Binding-site contacts:
Ligand atom O05 contacts residue ALA9 of chain 1.A at 2.9 Å (h-bond).
Ligand atom C04 contacts residue PRO168 of chain 1.A at 4.1 Å (hydrophobic).
Ligand atom C03 contacts residue TRP167 of chain 1.A at 4.4 Å (hydrophobic).
Ligand atom O05 contacts residue TRP167 of chain 1.A at 3.1 Å (h-bond).
Ligand atom O05 contacts residue GLN8 of chain 1.A at 3.6 Å.
Ligand atom O05 contacts residue GLN7 of chain 1.A at 4.3 Å.
Ligand atom O05 contacts residue PRO168 of chain 1.A at 4.0 Å.
Ligand atom C04 contacts residue TRP167 of chain 1.A at 3.2 Å (hydrophobic).
Ligand atom C02 contacts residue PRO168 of chain 1.A at 4.5 Å (hydrophobic).
Ligand atom O08 contacts residue PRO168 of chain 1.A at 4.3 Å.
Ligand atom C03 contacts residue PRO168 of chain 1.A at 4.5 Å (hydrophobic).
Ligand atom C04 contacts residue ALA9 of chain 1.A at 3.5 Å (hydrophobic).

The small molecule below binds the protein below.
Small molecule (SMILES): CC(CCO)CCO

Sequence of chain 1.A:
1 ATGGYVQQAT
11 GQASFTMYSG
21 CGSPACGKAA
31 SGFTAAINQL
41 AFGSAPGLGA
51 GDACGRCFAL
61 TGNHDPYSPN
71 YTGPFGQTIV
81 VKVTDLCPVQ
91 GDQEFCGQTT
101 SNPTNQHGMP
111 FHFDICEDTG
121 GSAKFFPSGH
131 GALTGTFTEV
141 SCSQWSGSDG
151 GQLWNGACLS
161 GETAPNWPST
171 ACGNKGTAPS